Sequence of chain 1.A:
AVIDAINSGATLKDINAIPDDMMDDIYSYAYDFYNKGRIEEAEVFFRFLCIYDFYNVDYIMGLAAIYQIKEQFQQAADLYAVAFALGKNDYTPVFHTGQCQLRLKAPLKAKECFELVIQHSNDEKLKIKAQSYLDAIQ

The protein below binds the small molecule below.
Small molecule (SMILES): CSc1[nH]nc(-c2ccc(Cl)cc2)c1C#N

Sequence of chain 1.B:
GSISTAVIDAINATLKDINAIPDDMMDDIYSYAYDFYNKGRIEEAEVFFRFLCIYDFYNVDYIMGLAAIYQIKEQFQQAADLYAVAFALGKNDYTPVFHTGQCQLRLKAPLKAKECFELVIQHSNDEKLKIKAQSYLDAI

Binding-site contacts:
Ligand atom N2 contacts residue CYS118 of chain 1.B at 3.7 Å.
Ligand atom C contacts residue LYS114 of chain 1.B at 3.6 Å.
Ligand atom N1 contacts residue LEU121 of chain 1.B at 3.8 Å.
Ligand atom C3 contacts residue LYS93 of chain 1.A at 3.7 Å.
Ligand atom C5 contacts residue LYS93 of chain 1.A at 3.8 Å.
Ligand atom C6 contacts residue CYS118 of chain 1.B at 3.6 Å (hydrophobic).
Ligand atom C contacts residue LYS93 of chain 1.A at 4.0 Å.
Ligand atom N1 contacts residue LYS93 of chain 1.A at 3.8 Å.
Ligand atom C contacts residue ASN94 of chain 1.A at 3.4 Å.
Ligand atom CL contacts residue ALA86 of chain 1.B at 3.5 Å.
Ligand atom N2 contacts residue LYS93 of chain 1.A at 3.7 Å.
Ligand atom CL contacts residue TYR85 of chain 1.B at 3.6 Å.
Ligand atom N contacts residue GLU117 of chain 1.B at 2.5 Å (salt-bridge).
Ligand atom N contacts residue ASN94 of chain 1.A at 3.5 Å.
Ligand atom S contacts residue LYS114 of chain 1.B at 3.8 Å.
Ligand atom C4 contacts residue LYS93 of chain 1.A at 3.6 Å.
Ligand atom C4 contacts residue CYS118 of chain 1.B at 3.5 Å (hydrophobic).
Ligand atom C3 contacts residue CYS118 of chain 1.B at 3.7 Å (hydrophobic).
Ligand atom C10 contacts residue LYS93 of chain 1.A at 3.6 Å.
Ligand atom S contacts residue GLU117 of chain 1.B at 3.1 Å (salt-bridge).
Ligand atom N1 contacts residue GLU117 of chain 1.B at 3.6 Å.
Ligand atom N2 contacts residue GLN106 of chain 1.B at 2.9 Å (h-bond).
Ligand atom C8 contacts residue VAL99 of chain 1.B at 3.8 Å (hydrophobic).
Ligand atom N2 contacts residue THR102 of chain 1.B at 3.7 Å.
Ligand atom C1 contacts residue GLU117 of chain 1.B at 3.1 Å.
Ligand atom C7 contacts residue THR102 of chain 1.B at 3.5 Å.
Ligand atom CL contacts residue VAL99 of chain 1.B at 3.6 Å.
Ligand atom C4 contacts residue GLN106 of chain 1.B at 4.0 Å.
Ligand atom S contacts residue ASN94 of chain 1.A at 3.5 Å (h-bond).
Ligand atom C1 contacts residue ASN94 of chain 1.A at 4.0 Å.
Ligand atom CL contacts residue PHE89 of chain 1.B at 3.2 Å.
Ligand atom C9 contacts residue VAL99 of chain 1.B at 3.8 Å (hydrophobic).
Ligand atom C2 contacts residue CYS118 of chain 1.B at 3.9 Å (hydrophobic).
Ligand atom C2 contacts residue LYS93 of chain 1.A at 3.8 Å.
Ligand atom C6 contacts residue THR102 of chain 1.B at 3.5 Å.
Ligand atom N1 contacts residue ASN94 of chain 1.A at 4.0 Å.
Ligand atom CL contacts residue PRO98 of chain 1.B at 4.0 Å.
Ligand atom C5 contacts residue CYS118 of chain 1.B at 4.0 Å (hydrophobic).
Ligand atom C10 contacts residue LEU121 of chain 1.B at 4.0 Å (hydrophobic).
Ligand atom C9 contacts residue PHE89 of chain 1.B at 3.9 Å (hydrophobic).